Binding-site contacts:
Ligand atom S3 contacts residue GLN757 of chain 1.A at 3.4 Å (h-bond).
Ligand atom O5 contacts residue ARG668 of chain 1.A at 3.9 Å.
Ligand atom O31 contacts residue VAL748 of chain 1.A at 3.7 Å.
Ligand atom C1 contacts residue SER752 of chain 1.A at 3.4 Å.
Ligand atom N19 contacts residue ILE698 of chain 1.A at 3.8 Å.
Ligand atom C30 contacts residue VAL749 of chain 1.A at 3.7 Å (hydrophobic).
Ligand atom N26 contacts residue ILE746 of chain 1.A at 3.5 Å.
Ligand atom N26 contacts residue LYS700 of chain 1.A at 3.3 Å (salt-bridge).
Ligand atom N12 contacts residue MET670 of chain 1.A at 3.5 Å.
Ligand atom C32 contacts residue VAL749 of chain 1.A at 3.8 Å (hydrophobic).
Ligand atom O4 contacts residue ARG668 of chain 1.A at 2.7 Å (salt-bridge).
Ligand atom N25 contacts residue ASP708 of chain 1.A at 3.3 Å (salt-bridge).
Ligand atom S3 contacts residue ARG668 of chain 1.A at 3.7 Å.
Ligand atom N25 contacts residue ASP703 of chain 1.A at 3.3 Å (salt-bridge).
Ligand atom N25 contacts residue ASP831 of chain 1.A at 3.4 Å (salt-bridge).
Ligand atom C22 contacts residue ASP831 of chain 1.A at 3.6 Å.
Ligand atom C33 contacts residue ILE746 of chain 1.A at 3.7 Å (hydrophobic).
Ligand atom C33 contacts residue GLU747 of chain 1.A at 3.6 Å.
Ligand atom C30 contacts residue MET820 of chain 1.A at 3.8 Å (hydrophobic).
Ligand atom O4 contacts residue TRP678 of chain 1.A at 3.4 Å.
Ligand atom C13 contacts residue SER672 of chain 1.A at 3.3 Å.
Ligand atom N23 contacts residue ASP831 of chain 1.A at 3.5 Å (salt-bridge).
Ligand atom N17 contacts residue ILE698 of chain 1.A at 3.8 Å.
Ligand atom C1 contacts residue GLN757 of chain 1.A at 3.5 Å.
Ligand atom C1 contacts residue MET820 of chain 1.A at 3.6 Å (hydrophobic).
Ligand atom C24 contacts residue ILE746 of chain 1.A at 3.7 Å (hydrophobic).
Ligand atom N28 contacts residue ILE698 of chain 1.A at 3.9 Å.
Ligand atom C7 contacts residue GLN757 of chain 1.A at 3.4 Å.
Ligand atom O5 contacts residue GLN757 of chain 1.A at 2.7 Å (h-bond).
Ligand atom C11 contacts residue MET670 of chain 1.A at 3.7 Å (hydrophobic).
Ligand atom N25 contacts residue LEU705 of chain 1.A at 3.5 Å.
Ligand atom O31 contacts residue GLU747 of chain 1.A at 3.7 Å.
Ligand atom C27 contacts residue ILE746 of chain 1.A at 3.6 Å (hydrophobic).
Ligand atom N23 contacts residue ASP708 of chain 1.A at 3.6 Å.
Ligand atom C8 contacts residue SER672 of chain 1.A at 3.9 Å.
Ligand atom C24 contacts residue ASP831 of chain 1.A at 3.6 Å.
Ligand atom C18 contacts residue ILE698 of chain 1.A at 3.5 Å (hydrophobic).
Ligand atom C32 contacts residue GLU747 of chain 1.A at 3.4 Å.
Ligand atom O31 contacts residue VAL749 of chain 1.A at 2.8 Å (h-bond).
Ligand atom N2 contacts residue GLN757 of chain 1.A at 3.0 Å (h-bond).

Sequence of chain 1.A:
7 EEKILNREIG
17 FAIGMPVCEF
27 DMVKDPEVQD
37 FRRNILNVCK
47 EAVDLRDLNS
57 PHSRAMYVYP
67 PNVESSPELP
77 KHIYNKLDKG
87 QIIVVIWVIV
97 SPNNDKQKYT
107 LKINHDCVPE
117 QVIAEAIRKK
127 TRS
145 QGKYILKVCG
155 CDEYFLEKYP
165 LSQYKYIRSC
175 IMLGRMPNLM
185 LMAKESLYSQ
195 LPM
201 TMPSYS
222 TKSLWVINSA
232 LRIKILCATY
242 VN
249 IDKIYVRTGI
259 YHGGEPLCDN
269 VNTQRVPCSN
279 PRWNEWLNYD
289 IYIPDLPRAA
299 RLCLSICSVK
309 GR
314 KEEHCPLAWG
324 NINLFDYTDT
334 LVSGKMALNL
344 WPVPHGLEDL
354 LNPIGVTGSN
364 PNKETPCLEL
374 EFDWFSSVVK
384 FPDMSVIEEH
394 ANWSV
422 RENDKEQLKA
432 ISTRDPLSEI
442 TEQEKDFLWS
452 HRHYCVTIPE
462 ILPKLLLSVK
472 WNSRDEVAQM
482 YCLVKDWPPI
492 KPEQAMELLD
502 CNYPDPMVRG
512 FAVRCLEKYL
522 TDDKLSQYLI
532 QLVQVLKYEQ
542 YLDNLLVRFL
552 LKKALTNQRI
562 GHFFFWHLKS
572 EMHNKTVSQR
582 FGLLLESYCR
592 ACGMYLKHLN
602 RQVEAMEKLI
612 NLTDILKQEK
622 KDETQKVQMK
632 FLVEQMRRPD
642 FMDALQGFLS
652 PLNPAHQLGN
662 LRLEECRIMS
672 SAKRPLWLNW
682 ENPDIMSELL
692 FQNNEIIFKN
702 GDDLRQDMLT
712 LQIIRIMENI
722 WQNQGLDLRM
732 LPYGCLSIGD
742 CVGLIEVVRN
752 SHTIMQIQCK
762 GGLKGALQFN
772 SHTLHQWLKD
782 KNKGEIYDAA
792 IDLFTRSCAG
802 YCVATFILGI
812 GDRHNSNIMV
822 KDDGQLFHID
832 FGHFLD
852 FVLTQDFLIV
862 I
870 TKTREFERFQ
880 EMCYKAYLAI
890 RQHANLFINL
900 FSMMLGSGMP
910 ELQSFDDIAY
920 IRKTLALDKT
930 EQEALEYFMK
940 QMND

The protein below binds the small molecule below.
Small molecule (SMILES): CNS(=O)(=O)N1CC[C@H](N2CCc3c(-c4cnc(N)nc4)nc(N4CCOCC4)nc32)C1